Binding-site contacts:
Ligand atom C6 contacts residue HIS83 of chain 1.A at 3.8 Å.
Ligand atom C3' contacts residue MET151 of chain 1.A at 3.6 Å (hydrophobic).
Ligand atom O5' contacts residue ASN159 of chain 1.A at 2.8 Å (h-bond).
Ligand atom C6 contacts residue PHE166 of chain 1.A at 3.8 Å (hydrophobic).
Ligand atom C2' contacts residue ASP15 of chain 1.A at 3.4 Å.
Ligand atom C1 contacts residue ASN40 of chain 1.A at 3.8 Å.
Ligand atom O3' contacts residue MET151 of chain 1.A at 3.4 Å (h-bond).
Ligand atom C3' contacts residue CA1 of chain 1.F at 3.7 Å.
Ligand atom O5' contacts residue GLU165 of chain 1.A at 2.7 Å (salt-bridge).
Ligand atom C4' contacts residue GLU165 of chain 1.A at 3.3 Å.
Ligand atom C1 contacts residue HIS83 of chain 1.A at 3.4 Å.
Ligand atom C4 contacts residue VAL82 of chain 1.A at 3.7 Å (hydrophobic).
Ligand atom O3' contacts residue CA1 of chain 1.F at 2.8 Å.
Ligand atom C1' contacts residue ASN40 of chain 1.A at 3.3 Å.
Ligand atom O2' contacts residue ASP242 of chain 1.A at 3.3 Å (salt-bridge).
Ligand atom C2' contacts residue CA1 of chain 1.F at 3.7 Å.
Ligand atom C3 contacts residue VAL82 of chain 1.A at 3.9 Å (hydrophobic).
Ligand atom C3' contacts residue ASP242 of chain 1.A at 3.3 Å.
Ligand atom C4' contacts residue ASN167 of chain 1.A at 3.8 Å.
Ligand atom C3' contacts residue ASP15 of chain 1.A at 3.4 Å.
Ligand atom O2' contacts residue ASP15 of chain 1.A at 2.8 Å (salt-bridge).
Ligand atom O2' contacts residue ASP16 of chain 1.A at 3.4 Å (salt-bridge).
Ligand atom C5' contacts residue HIS241 of chain 1.A at 3.8 Å.
Ligand atom C5' contacts residue GLU165 of chain 1.A at 3.3 Å.
Ligand atom C6 contacts residue ASN40 of chain 1.A at 3.8 Å.
Ligand atom C5' contacts residue MET151 of chain 1.A at 3.8 Å (hydrophobic).
Ligand atom O3' contacts residue ASN167 of chain 1.A at 3.3 Å (h-bond).
Ligand atom O2' contacts residue CA1 of chain 1.F at 2.5 Å.
Ligand atom O3' contacts residue ASP15 of chain 1.A at 3.8 Å.
Ligand atom N4' contacts residue PHE166 of chain 1.A at 3.8 Å.
Ligand atom O2' contacts residue ASN40 of chain 1.A at 2.8 Å (h-bond).
Ligand atom O3' contacts residue THR125 of chain 1.A at 3.1 Å (h-bond).
Ligand atom C2 contacts residue HIS83 of chain 1.A at 3.6 Å.
Ligand atom N4' contacts residue GLU165 of chain 1.A at 3.7 Å.
Ligand atom C4' contacts residue MET151 of chain 1.A at 3.5 Å (hydrophobic).
Ligand atom C5' contacts residue ASN159 of chain 1.A at 3.9 Å.
Ligand atom N4' contacts residue ASN167 of chain 1.A at 3.2 Å (h-bond).
Ligand atom C6 contacts residue ALA79 of chain 1.A at 3.8 Å (hydrophobic).
Ligand atom C1' contacts residue HIS83 of chain 1.A at 3.7 Å.
Ligand atom O3' contacts residue ASP242 of chain 1.A at 2.4 Å (salt-bridge).

Sequence of chain 1.A:
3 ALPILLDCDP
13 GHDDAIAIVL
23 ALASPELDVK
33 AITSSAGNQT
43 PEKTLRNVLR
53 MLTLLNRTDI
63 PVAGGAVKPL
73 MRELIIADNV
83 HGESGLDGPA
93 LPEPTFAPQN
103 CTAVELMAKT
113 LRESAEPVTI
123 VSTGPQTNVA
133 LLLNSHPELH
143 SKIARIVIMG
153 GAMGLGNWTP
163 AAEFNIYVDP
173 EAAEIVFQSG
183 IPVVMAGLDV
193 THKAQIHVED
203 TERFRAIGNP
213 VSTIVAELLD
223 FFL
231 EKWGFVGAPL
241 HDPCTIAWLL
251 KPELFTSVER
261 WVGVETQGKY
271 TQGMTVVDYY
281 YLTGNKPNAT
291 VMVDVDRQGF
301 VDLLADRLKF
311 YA

A protein and the small-molecule ligand that binds it are described below.
Small molecule (SMILES): Nc1ccc([C@@H]2N[C@H](CO)[C@@H](O)[C@H]2O)cc1N